Binding-site contacts:
Ligand atom O4 contacts residue LEU50 of chain 1.B at 3.5 Å.
Ligand atom O1 contacts residue THR84 of chain 1.B at 2.7 Å (h-bond).
Ligand atom C12 contacts residue HIS118 of chain 1.B at 3.6 Å.
Ligand atom C12 contacts residue HIS244 of chain 1.B at 3.8 Å.
Ligand atom C1 contacts residue ILE159 of chain 1.B at 3.7 Å (hydrophobic).
Ligand atom O2 contacts residue TYR268 of chain 1.B at 2.4 Å (h-bond).
Ligand atom C4 contacts residue LEU125 of chain 1.B at 3.8 Å (hydrophobic).
Ligand atom O1 contacts residue HIS118 of chain 1.B at 3.0 Å (h-bond).
Ligand atom C11 contacts residue THR84 of chain 1.B at 3.6 Å.
Ligand atom C2 contacts residue ILE159 of chain 1.B at 3.6 Å (hydrophobic).
Ligand atom C24 contacts residue ARG79 of chain 1.B at 3.5 Å.
Ligand atom C19 contacts residue VAL136 of chain 1.B at 3.7 Å (hydrophobic).
Ligand atom C21 contacts residue ARG79 of chain 1.B at 3.8 Å.
Ligand atom C17 contacts residue ARG79 of chain 1.B at 3.9 Å.
Ligand atom C8 contacts residue CYS80 of chain 1.B at 3.7 Å (hydrophobic).
Ligand atom C28 contacts residue ARG79 of chain 1.B at 3.9 Å.
Ligand atom O contacts residue CYS80 of chain 1.B at 3.7 Å.
Ligand atom C24 contacts residue TRP59 of chain 1.B at 3.8 Å (hydrophobic).
Ligand atom C12 contacts residue THR84 of chain 1.B at 3.6 Å.
Ligand atom C6 contacts residue CYS80 of chain 1.B at 3.6 Å (hydrophobic).
Ligand atom C16 contacts residue LEU134 of chain 1.B at 3.8 Å (hydrophobic).
Ligand atom C12 contacts residue TYR268 of chain 1.B at 3.5 Å (hydrophobic).
Ligand atom C22 contacts residue ILE121 of chain 1.B at 3.7 Å (hydrophobic).
Ligand atom C11 contacts residue GLN81 of chain 1.B at 3.9 Å.
Ligand atom C28 contacts residue TRP59 of chain 1.B at 3.4 Å (hydrophobic).
Ligand atom C18 contacts residue ARG79 of chain 1.B at 3.8 Å.
Ligand atom C23 contacts residue THR84 of chain 1.B at 3.4 Å.
Ligand atom O2 contacts residue HIS118 of chain 1.B at 3.3 Å (h-bond).
Ligand atom C3 contacts residue LEU125 of chain 1.B at 3.6 Å (hydrophobic).
Ligand atom C17 contacts residue THR83 of chain 1.B at 3.3 Å.
Ligand atom C16 contacts residue CYS80 of chain 1.B at 3.9 Å (hydrophobic).
Ligand atom O3 contacts residue THR83 of chain 1.B at 3.6 Å.
Ligand atom C29 contacts residue TRP59 of chain 1.B at 3.7 Å (hydrophobic).
Ligand atom O1 contacts residue LEU264 of chain 1.B at 3.7 Å.
Ligand atom C29 contacts residue LEU50 of chain 1.B at 3.7 Å (hydrophobic).
Ligand atom O2 contacts residue HIS244 of chain 1.B at 2.7 Å (h-bond).
Ligand atom C29 contacts residue GLU54 of chain 1.B at 3.4 Å.
Ligand atom C2 contacts residue LYS162 of chain 1.B at 3.7 Å.
Ligand atom C11 contacts residue LEU264 of chain 1.B at 3.7 Å (hydrophobic).
Ligand atom C25 contacts residue VAL76 of chain 1.B at 3.8 Å (hydrophobic).

This protein binds this small molecule.
Small molecule (SMILES): COc1ccc(-c2ccc(C(=O)N(Cc3ccccc3OCCCCCC(=O)O)C3CC3)cc2)cc1

Sequence of chain 1.B:
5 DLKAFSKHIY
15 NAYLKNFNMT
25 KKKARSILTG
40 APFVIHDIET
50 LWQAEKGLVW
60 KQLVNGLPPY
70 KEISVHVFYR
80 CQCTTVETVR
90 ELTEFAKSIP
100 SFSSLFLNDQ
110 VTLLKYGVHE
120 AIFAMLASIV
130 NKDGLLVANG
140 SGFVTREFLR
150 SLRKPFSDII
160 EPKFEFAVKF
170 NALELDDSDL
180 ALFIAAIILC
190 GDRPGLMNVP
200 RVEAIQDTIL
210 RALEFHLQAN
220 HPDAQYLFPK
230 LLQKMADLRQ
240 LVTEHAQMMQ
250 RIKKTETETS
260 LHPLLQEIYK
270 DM